A small-molecule ligand and the protein it binds are described below.
Small molecule (SMILES): O=C(O)C(=O)Nc1ccccc1

Binding-site contacts:
Ligand atom O2 contacts residue ASN195 of chain 1.D at 4.1 Å.
Ligand atom C4 contacts residue ILE254 of chain 1.D at 4.0 Å (hydrophobic).
Ligand atom C1 contacts residue LYS187 of chain 1.D at 4.3 Å.
Ligand atom O1 contacts residue NAD1 of chain 1.NA at 3.7 Å.
Ligand atom C4 contacts residue MET128 of chain 1.D at 4.3 Å (hydrophobic).
Ligand atom C6 contacts residue MET128 of chain 1.D at 3.5 Å (hydrophobic).
Ligand atom O1 contacts residue ASN105 of chain 1.D at 3.3 Å (h-bond).
Ligand atom O1 contacts residue ASN191 of chain 1.D at 3.3 Å (h-bond).
Ligand atom C5 contacts residue MET128 of chain 1.D at 3.6 Å (hydrophobic).
Ligand atom C8 contacts residue SER260 of chain 1.D at 3.7 Å.
Ligand atom O3 contacts residue SER260 of chain 1.D at 2.6 Å (h-bond).
Ligand atom C4 contacts residue CYS248 of chain 1.D at 4.2 Å (hydrophobic).
Ligand atom C3 contacts residue LYS187 of chain 1.D at 4.5 Å.
Ligand atom C5 contacts residue THR130 of chain 1.D at 4.3 Å.
Ligand atom O3 contacts residue ASN191 of chain 1.D at 3.8 Å.
Ligand atom C8 contacts residue ASN105 of chain 1.D at 4.3 Å.
Ligand atom C8 contacts residue ASN195 of chain 1.D at 4.1 Å.
Ligand atom C3 contacts residue THR130 of chain 1.D at 4.0 Å.
Ligand atom O3 contacts residue ASN195 of chain 1.D at 3.7 Å.
Ligand atom C7 contacts residue LYS187 of chain 1.D at 4.0 Å.
Ligand atom O2 contacts residue SER260 of chain 1.D at 3.1 Å (h-bond).
Ligand atom C3 contacts residue TRP129 of chain 1.D at 4.4 Å (hydrophobic).
Ligand atom C2 contacts residue ILE254 of chain 1.D at 4.1 Å (hydrophobic).
Ligand atom C7 contacts residue NAD1 of chain 1.NA at 4.3 Å.
Ligand atom O1 contacts residue LYS187 of chain 1.D at 2.9 Å (salt-bridge).
Ligand atom C3 contacts residue MET128 of chain 1.D at 4.3 Å (hydrophobic).
Ligand atom C2 contacts residue VAL190 of chain 1.D at 4.0 Å (hydrophobic).
Ligand atom C8 contacts residue ASN191 of chain 1.D at 3.9 Å.
Ligand atom O2 contacts residue PRO259 of chain 1.D at 3.5 Å.
Ligand atom C4 contacts residue VAL190 of chain 1.D at 4.1 Å (hydrophobic).
Ligand atom N1 contacts residue ASN191 of chain 1.D at 4.5 Å.
Ligand atom C7 contacts residue ASN191 of chain 1.D at 3.6 Å.
Ligand atom C2 contacts residue LYS187 of chain 1.D at 4.3 Å.
Ligand atom C4 contacts residue LYS187 of chain 1.D at 4.4 Å.
Ligand atom O3 contacts residue ASN105 of chain 1.D at 3.6 Å.
Ligand atom C7 contacts residue ASN105 of chain 1.D at 4.2 Å.

Sequence of chain 1.D:
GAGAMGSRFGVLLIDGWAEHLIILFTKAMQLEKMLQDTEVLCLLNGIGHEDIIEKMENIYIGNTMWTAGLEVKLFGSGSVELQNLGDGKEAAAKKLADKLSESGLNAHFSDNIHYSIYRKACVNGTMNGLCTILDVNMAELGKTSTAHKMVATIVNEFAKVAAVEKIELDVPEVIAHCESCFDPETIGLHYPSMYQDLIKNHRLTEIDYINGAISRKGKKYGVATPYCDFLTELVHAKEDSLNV